Sequence of chain 1.L:
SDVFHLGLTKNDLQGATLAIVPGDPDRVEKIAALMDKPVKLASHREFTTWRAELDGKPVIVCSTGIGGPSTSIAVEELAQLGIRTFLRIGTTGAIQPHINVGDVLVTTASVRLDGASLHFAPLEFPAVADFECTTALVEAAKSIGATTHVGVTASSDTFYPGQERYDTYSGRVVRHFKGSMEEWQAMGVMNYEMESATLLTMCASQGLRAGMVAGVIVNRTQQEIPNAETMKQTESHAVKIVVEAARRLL

A protein and the small-molecule ligand that binds it are described below.
Small molecule (SMILES): O=c1[nH]cc(F)c(=O)[nH]1

Binding-site contacts:
Ligand atom C6 contacts residue THR94 of chain 1.L at 3.9 Å.
Ligand atom C4 contacts residue GLY96 of chain 1.L at 3.3 Å.
Ligand atom F5 contacts residue THR95 of chain 1.L at 3.6 Å.
Ligand atom F5 contacts residue VAL221 of chain 1.L at 3.2 Å.
Ligand atom N3 contacts residue TYR195 of chain 1.L at 3.7 Å.
Ligand atom C4 contacts residue GLN166 of chain 1.L at 3.7 Å.
Ligand atom C2 contacts residue GLN166 of chain 1.L at 3.8 Å.
Ligand atom F5 contacts residue ILE220 of chain 1.L at 3.2 Å.
Ligand atom O2 contacts residue MET197 of chain 1.L at 3.6 Å.
Ligand atom O4 contacts residue ARG168 of chain 1.L at 2.8 Å (salt-bridge).
Ligand atom C2 contacts residue TYR195 of chain 1.L at 3.8 Å (hydrophobic).
Ligand atom C5 contacts residue PHE162 of chain 1.L at 4.0 Å (hydrophobic).
Ligand atom N3 contacts residue GLN166 of chain 1.L at 2.9 Å (h-bond).
Ligand atom O2 contacts residue PHE162 of chain 1.L at 4.1 Å.
Ligand atom C4 contacts residue THR95 of chain 1.L at 4.0 Å.
Ligand atom C2 contacts residue GLU196 of chain 1.L at 4.0 Å.
Ligand atom N3 contacts residue PHE162 of chain 1.L at 3.7 Å.
Ligand atom O4 contacts residue VAL221 of chain 1.L at 3.7 Å.
Ligand atom C5 contacts residue THR95 of chain 1.L at 3.5 Å.
Ligand atom C6 contacts residue R1P1 of chain 1.HA at 3.8 Å.
Ligand atom C2 contacts residue R1P1 of chain 1.HA at 4.1 Å.
Ligand atom N1 contacts residue R1P1 of chain 1.HA at 3.1 Å (h-bond).
Ligand atom C4 contacts residue ARG168 of chain 1.L at 3.7 Å.
Ligand atom C6 contacts residue GLY96 of chain 1.L at 3.9 Å.
Ligand atom O4 contacts residue GLY96 of chain 1.L at 3.3 Å.
Ligand atom N1 contacts residue THR95 of chain 1.L at 3.9 Å.
Ligand atom O2 contacts residue TYR195 of chain 1.L at 3.9 Å.
Ligand atom O2 contacts residue R1P1 of chain 1.HA at 3.6 Å.
Ligand atom O2 contacts residue GLU196 of chain 1.L at 3.3 Å.
Ligand atom C5 contacts residue GLY96 of chain 1.L at 3.3 Å.
Ligand atom O4 contacts residue GLN166 of chain 1.L at 3.6 Å.
Ligand atom C6 contacts residue ILE220 of chain 1.L at 4.0 Å (hydrophobic).
Ligand atom F5 contacts residue PRO229 of chain 1.L at 3.7 Å.
Ligand atom C2 contacts residue PHE162 of chain 1.L at 3.8 Å (hydrophobic).
Ligand atom F5 contacts residue GLY96 of chain 1.L at 3.5 Å.
Ligand atom N3 contacts residue GLY96 of chain 1.L at 3.8 Å.
Ligand atom C4 contacts residue PHE162 of chain 1.L at 3.8 Å (hydrophobic).
Ligand atom C6 contacts residue THR95 of chain 1.L at 3.6 Å.
Ligand atom N1 contacts residue THR94 of chain 1.L at 3.7 Å.
Ligand atom O2 contacts residue GLN166 of chain 1.L at 3.2 Å (h-bond).